Binding-site contacts:
Ligand atom OP1 contacts residue GLY34 of chain 29.C at 3.8 Å.
Ligand atom N3 contacts residue ARG425 of chain 30.A at 3.1 Å (salt-bridge).
Ligand atom O3' contacts residue DC1 of chain 29.E at 3.3 Å.
Ligand atom C5' contacts residue ARG28 of chain 29.C at 3.1 Å.
Ligand atom O4' contacts residue ARG425 of chain 30.A at 3.7 Å.
Ligand atom N1 contacts residue ARG425 of chain 30.A at 3.6 Å (salt-bridge).
Ligand atom N6 contacts residue GLU208 of chain 29.A at 3.4 Å (salt-bridge).
Ligand atom C2 contacts residue ARG425 of chain 30.A at 3.1 Å.
Ligand atom C1' contacts residue PHE212 of chain 29.A at 3.5 Å (hydrophobic).
Ligand atom OP2 contacts residue THR423 of chain 30.A at 2.9 Å.
Ligand atom C4' contacts residue DC1 of chain 29.H at 2.8 Å.
Ligand atom C1' contacts residue ALA27 of chain 29.C at 3.8 Å (hydrophobic).
Ligand atom C5 contacts residue GLU208 of chain 29.A at 3.4 Å.
Ligand atom N1 contacts residue GLU208 of chain 29.A at 1.5 Å (salt-bridge).
Ligand atom N3 contacts residue GLU208 of chain 29.A at 2.7 Å (salt-bridge).
Ligand atom C4 contacts residue GLU208 of chain 29.A at 3.4 Å.
Ligand atom C4 contacts residue ARG425 of chain 30.A at 3.6 Å.
Ligand atom O5' contacts residue TYR31 of chain 29.C at 3.4 Å (h-bond).
Ligand atom N3 contacts residue PHE212 of chain 29.A at 2.9 Å.
Ligand atom OP1 contacts residue ARG28 of chain 29.C at 3.2 Å (salt-bridge).
Ligand atom O5' contacts residue ARG425 of chain 30.A at 2.8 Å.
Ligand atom O4' contacts residue PHE212 of chain 29.A at 3.4 Å.
Ligand atom C5' contacts residue TYR31 of chain 29.C at 2.9 Å (hydrophobic).
Ligand atom C2 contacts residue GLU208 of chain 29.A at 1.6 Å.
Ligand atom OP2 contacts residue ARG425 of chain 30.A at 3.8 Å.
Ligand atom C1' contacts residue DC1 of chain 29.E at 3.6 Å.
Ligand atom O5' contacts residue ARG28 of chain 29.C at 3.4 Å.
Ligand atom P contacts residue ARG425 of chain 30.A at 3.5 Å.
Ligand atom C2 contacts residue PHE212 of chain 29.A at 3.8 Å (hydrophobic).
Ligand atom OP2 contacts residue ASP426 of chain 30.A at 2.8 Å (salt-bridge).
Ligand atom C3' contacts residue DC1 of chain 29.E at 2.9 Å.
Ligand atom OP2 contacts residue DC1 of chain 29.H at 2.0 Å.
Ligand atom C2' contacts residue DC1 of chain 29.E at 2.2 Å.
Ligand atom P contacts residue DC1 of chain 29.H at 2.5 Å.
Ligand atom O5' contacts residue DC1 of chain 29.H at 2.6 Å.
Ligand atom O3' contacts residue ARG425 of chain 30.A at 3.8 Å.
Ligand atom C6 contacts residue GLU208 of chain 29.A at 2.6 Å.
Ligand atom O3' contacts residue ARG28 of chain 29.C at 3.5 Å (salt-bridge).
Ligand atom O3' contacts residue THR423 of chain 30.A at 3.8 Å.
Ligand atom C5' contacts residue DC1 of chain 29.H at 2.3 Å.

A small-molecule ligand and the protein it binds are described below.
Small molecule (SMILES): Nc1ncnc2c1N1CN2[C@H]2C[C@]3(OP3(O)(O)OC[C@H]3OCC[C@@H]3O[P](=O)(O)OC[C@H]3O[C@@H]1C[C@@H]3O)[C@@H](CO[P](=O)(O)O[C@H]1CCO[C@@H]1COP(=O)=O)O2

Sequence of chain 29.A:
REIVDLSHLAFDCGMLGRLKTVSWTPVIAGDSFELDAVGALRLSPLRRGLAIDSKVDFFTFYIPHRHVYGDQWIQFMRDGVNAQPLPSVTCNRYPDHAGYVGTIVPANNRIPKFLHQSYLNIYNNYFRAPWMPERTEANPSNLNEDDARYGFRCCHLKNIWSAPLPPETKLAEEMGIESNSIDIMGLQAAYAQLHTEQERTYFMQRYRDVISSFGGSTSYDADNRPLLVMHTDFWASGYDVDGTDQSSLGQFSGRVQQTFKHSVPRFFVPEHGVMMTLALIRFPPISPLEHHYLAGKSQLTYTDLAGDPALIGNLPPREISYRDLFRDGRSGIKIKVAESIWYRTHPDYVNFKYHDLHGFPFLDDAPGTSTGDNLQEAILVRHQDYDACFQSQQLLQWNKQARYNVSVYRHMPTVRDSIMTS

Sequence of chain 30.A:
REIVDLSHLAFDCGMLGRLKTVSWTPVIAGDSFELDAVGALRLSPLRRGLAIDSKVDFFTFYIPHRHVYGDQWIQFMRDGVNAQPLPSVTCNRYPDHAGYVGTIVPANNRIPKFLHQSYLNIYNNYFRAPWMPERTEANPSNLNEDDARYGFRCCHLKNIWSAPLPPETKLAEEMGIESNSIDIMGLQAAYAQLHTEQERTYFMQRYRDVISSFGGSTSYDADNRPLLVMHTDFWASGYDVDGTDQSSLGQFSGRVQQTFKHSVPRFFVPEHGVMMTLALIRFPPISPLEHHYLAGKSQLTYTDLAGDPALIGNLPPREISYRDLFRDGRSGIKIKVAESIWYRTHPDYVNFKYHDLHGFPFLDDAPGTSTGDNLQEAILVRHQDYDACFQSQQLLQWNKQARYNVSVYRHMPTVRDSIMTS

Sequence of chain 29.C:
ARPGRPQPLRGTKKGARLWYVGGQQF